A protein and the small-molecule ligand that binds it are described below.
Small molecule (SMILES): CC(=O)N[C@H]1[C@H](O[C@H]2[C@H](O)[C@@H](NC(C)=O)CO[C@@H]2CO)O[C@H](CO)[C@@H](O)[C@@H]1O

Binding-site contacts:
Ligand atom C2 contacts residue ASN1121 of chain 1.C at 2.5 Å.
Ligand atom C3 contacts residue ASN1121 of chain 1.C at 3.8 Å.
Ligand atom C1 contacts residue ASN1121 of chain 1.C at 1.4 Å.
Ligand atom O7 contacts residue ASN1121 of chain 1.C at 2.8 Å (h-bond).
Ligand atom C4 contacts residue ASN1121 of chain 1.C at 4.2 Å.
Ligand atom C8 contacts residue ASN1121 of chain 1.C at 4.4 Å.
Ligand atom O5 contacts residue ASN1121 of chain 1.C at 2.4 Å (h-bond).
Ligand atom C5 contacts residue ASN1121 of chain 1.C at 3.7 Å.
Ligand atom N2 contacts residue ASN1121 of chain 1.C at 3.0 Å (h-bond).
Ligand atom C7 contacts residue ASN1121 of chain 1.C at 3.1 Å.

Sequence of chain 1.C:
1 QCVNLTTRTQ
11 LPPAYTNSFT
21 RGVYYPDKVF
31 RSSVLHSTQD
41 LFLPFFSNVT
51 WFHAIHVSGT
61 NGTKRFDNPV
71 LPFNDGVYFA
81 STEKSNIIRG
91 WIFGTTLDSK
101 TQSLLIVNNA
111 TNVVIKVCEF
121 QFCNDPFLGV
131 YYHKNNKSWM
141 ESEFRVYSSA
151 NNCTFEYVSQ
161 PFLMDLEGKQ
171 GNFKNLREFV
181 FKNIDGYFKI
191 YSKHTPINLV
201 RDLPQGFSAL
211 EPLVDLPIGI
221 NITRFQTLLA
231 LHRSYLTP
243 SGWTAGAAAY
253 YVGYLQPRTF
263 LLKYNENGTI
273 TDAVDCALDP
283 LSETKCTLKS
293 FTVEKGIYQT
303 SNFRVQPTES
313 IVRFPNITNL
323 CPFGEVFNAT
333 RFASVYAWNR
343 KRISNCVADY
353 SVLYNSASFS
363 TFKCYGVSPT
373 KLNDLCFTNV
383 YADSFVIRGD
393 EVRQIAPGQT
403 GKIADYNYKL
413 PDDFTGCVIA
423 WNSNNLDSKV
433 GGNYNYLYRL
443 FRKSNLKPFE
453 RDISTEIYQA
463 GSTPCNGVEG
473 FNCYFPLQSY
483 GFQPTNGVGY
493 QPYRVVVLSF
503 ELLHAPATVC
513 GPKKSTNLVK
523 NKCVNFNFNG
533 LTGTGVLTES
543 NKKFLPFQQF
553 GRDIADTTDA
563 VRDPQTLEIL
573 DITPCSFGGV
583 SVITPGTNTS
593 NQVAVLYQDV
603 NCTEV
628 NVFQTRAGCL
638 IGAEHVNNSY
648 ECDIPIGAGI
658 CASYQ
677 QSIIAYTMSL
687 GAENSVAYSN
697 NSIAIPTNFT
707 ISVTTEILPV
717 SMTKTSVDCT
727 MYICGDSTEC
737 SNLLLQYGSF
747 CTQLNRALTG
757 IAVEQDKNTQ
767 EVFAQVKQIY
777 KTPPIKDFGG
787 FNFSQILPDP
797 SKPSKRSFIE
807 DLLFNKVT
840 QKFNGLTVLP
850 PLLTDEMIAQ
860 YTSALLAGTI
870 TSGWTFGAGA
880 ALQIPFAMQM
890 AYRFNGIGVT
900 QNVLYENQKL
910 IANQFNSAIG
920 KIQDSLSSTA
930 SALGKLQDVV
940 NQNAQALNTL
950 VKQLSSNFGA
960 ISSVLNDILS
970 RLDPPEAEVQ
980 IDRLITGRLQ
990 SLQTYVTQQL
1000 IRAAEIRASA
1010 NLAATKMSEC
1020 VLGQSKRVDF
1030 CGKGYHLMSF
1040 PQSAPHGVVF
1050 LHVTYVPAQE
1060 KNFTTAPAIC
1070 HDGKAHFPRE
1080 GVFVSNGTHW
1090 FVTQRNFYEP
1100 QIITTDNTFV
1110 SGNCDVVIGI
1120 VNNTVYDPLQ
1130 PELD